Sequence of chain 1.C:
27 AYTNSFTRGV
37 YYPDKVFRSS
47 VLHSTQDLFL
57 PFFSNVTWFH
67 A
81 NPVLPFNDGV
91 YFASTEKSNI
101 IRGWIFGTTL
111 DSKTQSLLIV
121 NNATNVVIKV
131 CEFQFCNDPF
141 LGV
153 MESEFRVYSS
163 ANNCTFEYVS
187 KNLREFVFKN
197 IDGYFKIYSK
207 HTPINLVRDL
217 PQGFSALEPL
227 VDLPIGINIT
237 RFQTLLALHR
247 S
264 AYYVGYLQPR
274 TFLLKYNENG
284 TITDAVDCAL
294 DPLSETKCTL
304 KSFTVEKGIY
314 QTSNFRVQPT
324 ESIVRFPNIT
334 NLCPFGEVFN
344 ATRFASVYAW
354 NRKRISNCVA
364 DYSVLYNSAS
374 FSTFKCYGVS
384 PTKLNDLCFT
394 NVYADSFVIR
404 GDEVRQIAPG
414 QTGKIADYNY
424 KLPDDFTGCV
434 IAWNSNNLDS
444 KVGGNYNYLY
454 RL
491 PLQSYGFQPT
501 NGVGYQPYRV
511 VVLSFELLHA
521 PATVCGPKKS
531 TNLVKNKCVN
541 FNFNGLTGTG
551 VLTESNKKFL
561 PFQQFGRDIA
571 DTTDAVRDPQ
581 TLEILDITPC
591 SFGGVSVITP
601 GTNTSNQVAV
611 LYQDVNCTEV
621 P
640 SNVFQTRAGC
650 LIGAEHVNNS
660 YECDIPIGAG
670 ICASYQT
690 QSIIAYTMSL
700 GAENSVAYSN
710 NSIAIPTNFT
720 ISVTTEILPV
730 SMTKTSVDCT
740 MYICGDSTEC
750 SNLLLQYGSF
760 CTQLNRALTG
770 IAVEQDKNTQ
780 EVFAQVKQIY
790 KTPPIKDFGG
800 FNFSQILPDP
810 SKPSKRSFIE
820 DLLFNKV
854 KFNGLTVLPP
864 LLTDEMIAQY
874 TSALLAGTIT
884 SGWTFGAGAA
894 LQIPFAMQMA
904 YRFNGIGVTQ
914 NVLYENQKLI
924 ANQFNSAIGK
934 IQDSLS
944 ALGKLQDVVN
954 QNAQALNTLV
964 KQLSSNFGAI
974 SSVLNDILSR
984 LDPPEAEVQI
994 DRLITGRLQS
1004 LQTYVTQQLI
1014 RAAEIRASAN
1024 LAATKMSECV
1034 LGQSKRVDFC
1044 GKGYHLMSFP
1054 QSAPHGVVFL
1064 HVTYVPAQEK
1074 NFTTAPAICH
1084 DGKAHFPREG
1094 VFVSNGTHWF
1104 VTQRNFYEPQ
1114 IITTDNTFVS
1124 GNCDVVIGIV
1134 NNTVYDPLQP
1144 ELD

Binding-site contacts:
Ligand atom C2 contacts residue ASN331 of chain 1.C at 2.6 Å.
Ligand atom N2 contacts residue ASN331 of chain 1.C at 3.0 Å (h-bond).
Ligand atom C7 contacts residue GLN580 of chain 1.C at 3.9 Å.
Ligand atom C4 contacts residue ASN331 of chain 1.C at 4.3 Å.
Ligand atom C1 contacts residue ASN331 of chain 1.C at 1.4 Å.
Ligand atom N2 contacts residue GLN580 of chain 1.C at 3.8 Å.
Ligand atom C8 contacts residue GLN580 of chain 1.C at 4.2 Å.
Ligand atom O7 contacts residue GLN580 of chain 1.C at 4.5 Å.
Ligand atom C2 contacts residue GLN580 of chain 1.C at 4.3 Å.
Ligand atom O6 contacts residue ASN331 of chain 1.C at 4.3 Å.
Ligand atom C3 contacts residue ASN331 of chain 1.C at 3.9 Å.
Ligand atom C3 contacts residue GLN580 of chain 1.C at 3.5 Å.
Ligand atom O5 contacts residue ASN331 of chain 1.C at 2.4 Å (h-bond).
Ligand atom C7 contacts residue ASN331 of chain 1.C at 4.2 Å.
Ligand atom C5 contacts residue ASN331 of chain 1.C at 3.6 Å.
Ligand atom C8 contacts residue PRO579 of chain 1.C at 3.8 Å (hydrophobic).
Ligand atom C8 contacts residue LEU582 of chain 1.C at 4.4 Å (hydrophobic).
Ligand atom O3 contacts residue GLN580 of chain 1.C at 3.3 Å (h-bond).

A protein and the small-molecule ligand that binds it are described below.
Small molecule (SMILES): CC(=O)N[C@H]1[C@H](O[C@H]2[C@H](O)[C@@H](NC(C)=O)CO[C@@H]2CO)O[C@H](CO)[C@@H](O)[C@@H]1O